This protein binds this small molecule.
Small molecule (SMILES): CC(=O)N[C@@H]1[C@@H](O)[C@H](O)[C@@H](CO)O[C@H]1O

Sequence of chain 1.G:
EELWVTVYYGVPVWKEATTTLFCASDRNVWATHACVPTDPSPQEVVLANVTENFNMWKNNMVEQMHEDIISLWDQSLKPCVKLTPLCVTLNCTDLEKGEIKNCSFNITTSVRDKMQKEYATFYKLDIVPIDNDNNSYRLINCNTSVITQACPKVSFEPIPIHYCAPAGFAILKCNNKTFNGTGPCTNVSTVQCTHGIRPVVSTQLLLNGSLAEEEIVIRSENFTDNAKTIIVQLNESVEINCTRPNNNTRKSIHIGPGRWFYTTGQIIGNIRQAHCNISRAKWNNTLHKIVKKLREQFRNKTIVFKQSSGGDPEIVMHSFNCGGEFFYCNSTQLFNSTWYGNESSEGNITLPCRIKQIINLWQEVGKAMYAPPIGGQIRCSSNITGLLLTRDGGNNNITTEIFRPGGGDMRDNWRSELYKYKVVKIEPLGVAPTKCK

Binding-site contacts:
Ligand atom C8 contacts residue ASN280 of chain 1.G at 4.0 Å.
Ligand atom C5 contacts residue ILE301 of chain 1.G at 4.5 Å (hydrophobic).
Ligand atom O7 contacts residue ASN280 of chain 1.G at 3.7 Å.
Ligand atom C5 contacts residue ASN280 of chain 1.G at 3.8 Å.
Ligand atom C4 contacts residue ASN280 of chain 1.G at 4.4 Å.
Ligand atom C1 contacts residue ASN280 of chain 1.G at 1.5 Å.
Ligand atom O5 contacts residue ILE301 of chain 1.G at 3.7 Å.
Ligand atom C8 contacts residue GLN415 of chain 1.G at 3.7 Å.
Ligand atom C8 contacts residue GLY414 of chain 1.G at 4.1 Å.
Ligand atom C2 contacts residue ASN280 of chain 1.G at 2.5 Å.
Ligand atom C7 contacts residue ASN280 of chain 1.G at 3.5 Å.
Ligand atom C3 contacts residue ASN280 of chain 1.G at 3.9 Å.
Ligand atom C7 contacts residue GLN415 of chain 1.G at 4.2 Å.
Ligand atom N2 contacts residue ASN280 of chain 1.G at 3.0 Å (h-bond).
Ligand atom O7 contacts residue GLN415 of chain 1.G at 3.8 Å.
Ligand atom O5 contacts residue ASN280 of chain 1.G at 2.5 Å (h-bond).
Ligand atom C1 contacts residue ILE301 of chain 1.G at 3.8 Å (hydrophobic).